Binding-site contacts:
Ligand atom C5 contacts residue ASN19 of chain 18.Z at 3.4 Å.
Ligand atom N2 contacts residue ASN19 of chain 18.Z at 4.0 Å.
Ligand atom C6 contacts residue ASN19 of chain 18.Z at 4.1 Å.
Ligand atom O7 contacts residue ASN19 of chain 18.Z at 4.5 Å.
Ligand atom C2 contacts residue ASN19 of chain 18.Z at 3.4 Å.
Ligand atom C3 contacts residue ASN19 of chain 18.Z at 4.4 Å.
Ligand atom O5 contacts residue ASN19 of chain 18.Z at 2.2 Å (h-bond).
Ligand atom C1 contacts residue ASN19 of chain 18.Z at 1.9 Å.
Ligand atom O6 contacts residue ASN19 of chain 18.Z at 4.5 Å.

This protein binds this small molecule.
Small molecule (SMILES): CC(=O)N[C@H]1[C@H](O[C@H]2[C@H](O)[C@@H](NC(C)=O)CO[C@@H]2CO)O[C@H](CO)[C@@H](O)[C@@H]1O

Sequence of chain 18.Z:
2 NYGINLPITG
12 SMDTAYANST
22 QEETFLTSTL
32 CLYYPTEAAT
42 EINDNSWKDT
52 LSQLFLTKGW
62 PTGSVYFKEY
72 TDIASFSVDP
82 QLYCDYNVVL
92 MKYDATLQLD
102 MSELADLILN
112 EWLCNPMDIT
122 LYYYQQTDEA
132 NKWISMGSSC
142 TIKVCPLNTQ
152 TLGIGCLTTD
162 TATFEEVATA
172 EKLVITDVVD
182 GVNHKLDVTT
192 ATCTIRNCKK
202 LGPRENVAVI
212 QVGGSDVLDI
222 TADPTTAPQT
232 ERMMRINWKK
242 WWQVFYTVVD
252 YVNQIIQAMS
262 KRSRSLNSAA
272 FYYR